Sequence of chain 1.A:
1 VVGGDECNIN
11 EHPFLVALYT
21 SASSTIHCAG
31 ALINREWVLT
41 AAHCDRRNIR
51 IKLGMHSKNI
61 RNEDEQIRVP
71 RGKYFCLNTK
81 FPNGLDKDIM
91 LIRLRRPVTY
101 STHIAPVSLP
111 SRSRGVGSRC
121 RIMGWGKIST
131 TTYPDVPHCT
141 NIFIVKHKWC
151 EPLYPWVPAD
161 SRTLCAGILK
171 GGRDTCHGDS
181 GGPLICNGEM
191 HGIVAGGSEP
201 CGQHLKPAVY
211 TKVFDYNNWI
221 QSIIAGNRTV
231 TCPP

Binding-site contacts:
Ligand atom C2 contacts residue SER24 of chain 1.A at 4.1 Å.
Ligand atom C6 contacts residue MET55 of chain 1.A at 4.5 Å (hydrophobic).
Ligand atom O4 contacts residue LYS52 of chain 1.A at 2.6 Å (salt-bridge).
Ligand atom C6 contacts residue TYR19 of chain 1.A at 4.0 Å (hydrophobic).
Ligand atom C1 contacts residue TYR19 of chain 1.A at 3.6 Å (hydrophobic).
Ligand atom O5 contacts residue TYR19 of chain 1.A at 3.5 Å.
Ligand atom C4 contacts residue LYS52 of chain 1.A at 3.7 Å.
Ligand atom C5 contacts residue SER24 of chain 1.A at 4.3 Å.
Ligand atom O4 contacts residue GLU65 of chain 1.A at 4.2 Å.
Ligand atom O1 contacts residue SER24 of chain 1.A at 3.1 Å.
Ligand atom O6 contacts residue ILE26 of chain 1.A at 3.6 Å.
Ligand atom O5 contacts residue SER24 of chain 1.A at 3.4 Å.
Ligand atom O4 contacts residue MET55 of chain 1.A at 3.5 Å (h-bond).
Ligand atom C6 contacts residue ILE26 of chain 1.A at 4.0 Å (hydrophobic).
Ligand atom O3 contacts residue LYS58 of chain 1.A at 3.6 Å.
Ligand atom O1 contacts residue TYR19 of chain 1.A at 4.0 Å.
Ligand atom C5 contacts residue LYS52 of chain 1.A at 4.3 Å.
Ligand atom C4 contacts residue LYS58 of chain 1.A at 3.5 Å.
Ligand atom C6 contacts residue SER24 of chain 1.A at 3.6 Å.
Ligand atom C3 contacts residue LYS52 of chain 1.A at 3.8 Å.
Ligand atom O1 contacts residue SER23 of chain 1.A at 4.1 Å.
Ligand atom O6 contacts residue SER24 of chain 1.A at 2.6 Å (h-bond).
Ligand atom O6 contacts residue LYS58 of chain 1.A at 3.3 Å.
Ligand atom O3 contacts residue LYS52 of chain 1.A at 4.1 Å.
Ligand atom C3 contacts residue LYS58 of chain 1.A at 4.2 Å.
Ligand atom O4 contacts residue LYS58 of chain 1.A at 3.1 Å (salt-bridge).
Ligand atom C1 contacts residue SER24 of chain 1.A at 3.8 Å.
Ligand atom C5 contacts residue TYR19 of chain 1.A at 3.9 Å (hydrophobic).

A protein and the small-molecule ligand that binds it are described below.
Small molecule (SMILES): OC[C@H]1O[C@@H](O)[C@H](O)[C@@H](O)[C@@H]1O